A protein and the small-molecule ligand that binds it are described below.
Small molecule (SMILES): CC(C)=CCC/C(C)=C/CC/C(C)=C/CO[P](=O)(O)OP(=O)(O)O

Sequence of chain 1.B:
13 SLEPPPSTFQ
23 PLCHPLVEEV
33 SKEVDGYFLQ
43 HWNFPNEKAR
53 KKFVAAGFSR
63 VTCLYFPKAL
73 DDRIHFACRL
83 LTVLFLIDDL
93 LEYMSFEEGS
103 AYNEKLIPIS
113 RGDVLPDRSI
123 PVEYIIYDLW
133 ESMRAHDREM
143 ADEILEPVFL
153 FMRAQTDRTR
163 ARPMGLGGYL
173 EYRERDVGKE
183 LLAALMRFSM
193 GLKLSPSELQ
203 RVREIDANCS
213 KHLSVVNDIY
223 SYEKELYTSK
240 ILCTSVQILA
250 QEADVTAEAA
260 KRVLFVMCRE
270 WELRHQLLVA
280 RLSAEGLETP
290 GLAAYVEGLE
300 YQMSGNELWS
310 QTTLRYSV

Binding-site contacts:
Ligand atom C4 contacts residue LYS181 of chain 1.B at 3.8 Å.
Ligand atom C5 contacts residue TYR67 of chain 1.B at 3.9 Å (hydrophobic).
Ligand atom C14 contacts residue ARG314 of chain 1.B at 3.9 Å.
Ligand atom C14 contacts residue PHE87 of chain 1.B at 3.9 Å (hydrophobic).
Ligand atom C14 contacts residue ASP90 of chain 1.B at 3.9 Å.
Ligand atom C2 contacts residue TRP308 of chain 1.B at 3.9 Å (hydrophobic).
Ligand atom O1 contacts residue ARG314 of chain 1.B at 4.0 Å.
Ligand atom C9 contacts residue LEU184 of chain 1.B at 4.0 Å (hydrophobic).
Ligand atom C6 contacts residue LEU184 of chain 1.B at 4.0 Å (hydrophobic).
Ligand atom C4 contacts residue TRP308 of chain 1.B at 3.5 Å (hydrophobic).
Ligand atom O2A contacts residue SER223 of chain 1.B at 4.2 Å.
Ligand atom C15 contacts residue PHE153 of chain 1.B at 3.5 Å (hydrophobic).
Ligand atom O3A contacts residue ARG314 of chain 1.B at 3.8 Å.
Ligand atom C11 contacts residue PHE153 of chain 1.B at 3.7 Å (hydrophobic).
Ligand atom C13 contacts residue PHE87 of chain 1.B at 4.2 Å (hydrophobic).
Ligand atom C6 contacts residue TYR67 of chain 1.B at 3.6 Å (hydrophobic).
Ligand atom C3 contacts residue TRP308 of chain 1.B at 3.5 Å (hydrophobic).
Ligand atom C9 contacts residue GLY180 of chain 1.B at 4.1 Å.
Ligand atom O1 contacts residue TRP308 of chain 1.B at 3.9 Å.
Ligand atom PA contacts residue TYR315 of chain 1.B at 3.4 Å.
Ligand atom C4 contacts residue ASN305 of chain 1.B at 3.9 Å.
Ligand atom C7 contacts residue LEU184 of chain 1.B at 3.8 Å (hydrophobic).
Ligand atom C10 contacts residue LEU83 of chain 1.B at 4.2 Å (hydrophobic).
Ligand atom C5 contacts residue TRP308 of chain 1.B at 3.6 Å (hydrophobic).
Ligand atom C10 contacts residue PHE87 of chain 1.B at 3.9 Å (hydrophobic).
Ligand atom C15 contacts residue LEU86 of chain 1.B at 3.9 Å (hydrophobic).
Ligand atom O1 contacts residue TYR315 of chain 1.B at 3.1 Å (h-bond).
Ligand atom O3B contacts residue ASP90 of chain 1.B at 4.1 Å.
Ligand atom C13 contacts residue PHE153 of chain 1.B at 3.5 Å (hydrophobic).
Ligand atom C12 contacts residue PHE153 of chain 1.B at 3.6 Å (hydrophobic).
Ligand atom C8 contacts residue LEU184 of chain 1.B at 3.6 Å (hydrophobic).
Ligand atom C5 contacts residue PHE87 of chain 1.B at 4.2 Å (hydrophobic).
Ligand atom C15 contacts residue PHE87 of chain 1.B at 4.0 Å (hydrophobic).
Ligand atom C4 contacts residue TYR315 of chain 1.B at 4.0 Å (hydrophobic).
Ligand atom C10 contacts residue LEU184 of chain 1.B at 3.6 Å (hydrophobic).
Ligand atom O2A contacts residue ASN219 of chain 1.B at 4.1 Å.
Ligand atom O3B contacts residue ARG314 of chain 1.B at 2.8 Å (salt-bridge).
Ligand atom PB contacts residue ARG314 of chain 1.B at 3.9 Å.
Ligand atom C4 contacts residue ASN219 of chain 1.B at 3.0 Å.
Ligand atom O2A contacts residue TYR315 of chain 1.B at 2.5 Å (h-bond).